Binding-site contacts:
Ligand atom N2 contacts residue GLU150 of chain 1.D at 4.4 Å.
Ligand atom O4 contacts residue THR156 of chain 1.D at 3.6 Å (h-bond).
Ligand atom O6 contacts residue ALA147 of chain 1.D at 3.2 Å (h-bond).
Ligand atom C3 contacts residue ASN154 of chain 1.D at 3.5 Å.
Ligand atom O3 contacts residue ASN154 of chain 1.D at 3.8 Å.
Ligand atom C1 contacts residue ASN154 of chain 1.D at 3.5 Å.
Ligand atom C7 contacts residue ASN154 of chain 1.D at 3.3 Å.
Ligand atom C6 contacts residue GLU150 of chain 1.D at 4.2 Å.
Ligand atom O3 contacts residue THR156 of chain 1.D at 4.2 Å.
Ligand atom O1 contacts residue GLU150 of chain 1.D at 3.2 Å (salt-bridge).
Ligand atom O5 contacts residue GLU150 of chain 1.D at 3.4 Å.
Ligand atom C8 contacts residue ASN154 of chain 1.D at 3.2 Å.
Ligand atom O4 contacts residue SER151 of chain 1.D at 4.2 Å.
Ligand atom C2 contacts residue ASN154 of chain 1.D at 3.3 Å.
Ligand atom C6 contacts residue ALA147 of chain 1.D at 4.4 Å (hydrophobic).
Ligand atom O1 contacts residue ASN154 of chain 1.D at 4.0 Å.
Ligand atom C2 contacts residue GLU150 of chain 1.D at 4.3 Å.
Ligand atom C5 contacts residue GLU150 of chain 1.D at 3.5 Å.
Ligand atom N2 contacts residue ASN154 of chain 1.D at 2.5 Å (h-bond).
Ligand atom C1 contacts residue GLU150 of chain 1.D at 3.2 Å.
Ligand atom O6 contacts residue GLU150 of chain 1.D at 4.4 Å.

This small molecule binds to this protein.
Small molecule (SMILES): CC(=O)N[C@@H]1[C@@H](O)[C@H](O)[C@@H](CO)O[C@H]1O

Sequence of chain 1.D:
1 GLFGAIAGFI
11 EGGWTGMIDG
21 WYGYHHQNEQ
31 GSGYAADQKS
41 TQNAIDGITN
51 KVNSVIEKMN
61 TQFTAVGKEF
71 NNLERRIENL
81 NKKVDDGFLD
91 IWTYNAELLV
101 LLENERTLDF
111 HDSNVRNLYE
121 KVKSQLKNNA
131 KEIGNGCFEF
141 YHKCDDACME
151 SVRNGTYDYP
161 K